Sequence of chain 1.A:
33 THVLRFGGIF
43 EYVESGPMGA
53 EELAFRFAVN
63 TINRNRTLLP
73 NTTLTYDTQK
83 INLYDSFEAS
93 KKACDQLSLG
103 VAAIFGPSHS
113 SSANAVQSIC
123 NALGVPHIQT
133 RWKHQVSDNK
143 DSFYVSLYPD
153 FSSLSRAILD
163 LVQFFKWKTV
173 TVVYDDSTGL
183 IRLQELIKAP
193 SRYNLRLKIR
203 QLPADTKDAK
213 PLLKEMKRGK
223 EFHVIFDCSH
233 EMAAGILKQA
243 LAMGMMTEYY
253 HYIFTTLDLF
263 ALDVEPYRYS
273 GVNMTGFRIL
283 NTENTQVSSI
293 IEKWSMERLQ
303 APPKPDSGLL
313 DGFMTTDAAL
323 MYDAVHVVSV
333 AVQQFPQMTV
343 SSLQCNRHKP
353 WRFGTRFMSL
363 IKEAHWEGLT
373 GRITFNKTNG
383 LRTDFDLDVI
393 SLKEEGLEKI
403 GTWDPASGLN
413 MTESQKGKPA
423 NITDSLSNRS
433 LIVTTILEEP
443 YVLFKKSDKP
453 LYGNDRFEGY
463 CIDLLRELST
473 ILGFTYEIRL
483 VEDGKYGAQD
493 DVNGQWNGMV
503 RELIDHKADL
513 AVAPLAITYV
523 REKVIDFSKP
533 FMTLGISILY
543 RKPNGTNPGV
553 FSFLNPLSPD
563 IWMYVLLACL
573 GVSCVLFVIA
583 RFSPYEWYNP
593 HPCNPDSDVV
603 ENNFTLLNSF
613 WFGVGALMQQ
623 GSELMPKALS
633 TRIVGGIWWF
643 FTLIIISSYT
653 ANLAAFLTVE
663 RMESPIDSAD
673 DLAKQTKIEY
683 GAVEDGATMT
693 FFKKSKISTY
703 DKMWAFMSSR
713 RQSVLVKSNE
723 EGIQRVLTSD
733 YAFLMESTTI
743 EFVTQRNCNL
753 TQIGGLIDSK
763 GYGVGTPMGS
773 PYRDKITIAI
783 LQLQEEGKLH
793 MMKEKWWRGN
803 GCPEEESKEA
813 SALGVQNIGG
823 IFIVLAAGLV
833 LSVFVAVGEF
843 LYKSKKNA

Binding-site contacts:
Ligand atom FAC contacts residue GLY763 of chain 1.D at 3.3 Å.
Ligand atom CAI contacts residue GLN786 of chain 1.A at 3.9 Å.
Ligand atom CAN contacts residue SER761 of chain 1.D at 3.8 Å.
Ligand atom FAC contacts residue MET534 of chain 1.D at 3.5 Å.
Ligand atom CAG contacts residue GLN786 of chain 1.A at 3.1 Å.
Ligand atom CAN contacts residue PRO532 of chain 1.A at 3.6 Å (hydrophobic).
Ligand atom FAC contacts residue PRO532 of chain 1.D at 4.0 Å.
Ligand atom CAD contacts residue LYS762 of chain 1.D at 3.5 Å.
Ligand atom FAC contacts residue LYS762 of chain 1.D at 3.0 Å.
Ligand atom CAN contacts residue GLN786 of chain 1.A at 3.2 Å.
Ligand atom NAJ contacts residue PRO532 of chain 1.A at 3.0 Å (h-bond).
Ligand atom OAB contacts residue LYS531 of chain 1.A at 3.2 Å.
Ligand atom CAM contacts residue LYS762 of chain 1.D at 4.1 Å.
Ligand atom CAF contacts residue LYS762 of chain 1.D at 3.5 Å.
Ligand atom CAL contacts residue SER761 of chain 1.D at 3.4 Å.
Ligand atom CAE contacts residue SER761 of chain 1.D at 3.1 Å.
Ligand atom OAA contacts residue LEU783 of chain 1.A at 3.4 Å.
Ligand atom CAH contacts residue LEU791 of chain 1.A at 3.9 Å (hydrophobic).
Ligand atom CAD contacts residue SER761 of chain 1.D at 3.4 Å.
Ligand atom CAH contacts residue PHE533 of chain 1.A at 3.4 Å (hydrophobic).
Ligand atom CAE contacts residue THR535 of chain 1.A at 3.6 Å.
Ligand atom CAF contacts residue GLY763 of chain 1.D at 3.4 Å.
Ligand atom CAG contacts residue SER761 of chain 1.D at 3.9 Å.
Ligand atom CAL contacts residue PRO532 of chain 1.A at 4.0 Å (hydrophobic).
Ligand atom OAA contacts residue ILE519 of chain 1.D at 3.6 Å.
Ligand atom OAB contacts residue ILE519 of chain 1.D at 3.9 Å.
Ligand atom CAH contacts residue GLN786 of chain 1.A at 3.3 Å.
Ligand atom CAK contacts residue GLY763 of chain 1.D at 3.6 Å.
Ligand atom NAO contacts residue GLN786 of chain 1.A at 3.8 Å.
Ligand atom CAH contacts residue PRO532 of chain 1.A at 3.6 Å (hydrophobic).
Ligand atom CAK contacts residue LYS762 of chain 1.D at 3.2 Å.
Ligand atom OAB contacts residue PRO532 of chain 1.D at 3.4 Å.
Ligand atom NAO contacts residue PRO532 of chain 1.A at 3.5 Å (h-bond).
Ligand atom CAI contacts residue PRO532 of chain 1.A at 3.3 Å (hydrophobic).
Ligand atom CAH contacts residue MET534 of chain 1.A at 3.9 Å (hydrophobic).
Ligand atom CAD contacts residue THR535 of chain 1.A at 3.6 Å.
Ligand atom NAO contacts residue SER761 of chain 1.D at 3.5 Å (h-bond).
Ligand atom CAE contacts residue LYS762 of chain 1.D at 4.0 Å.
Ligand atom FAC contacts residue THR535 of chain 1.D at 3.5 Å.
Ligand atom CAF contacts residue PRO532 of chain 1.D at 3.7 Å (hydrophobic).

A small-molecule ligand and the protein it binds are described below.
Small molecule (SMILES): O=S1(=O)NCN(C2CC2)c2ccc(F)cc21

Sequence of chain 1.D:
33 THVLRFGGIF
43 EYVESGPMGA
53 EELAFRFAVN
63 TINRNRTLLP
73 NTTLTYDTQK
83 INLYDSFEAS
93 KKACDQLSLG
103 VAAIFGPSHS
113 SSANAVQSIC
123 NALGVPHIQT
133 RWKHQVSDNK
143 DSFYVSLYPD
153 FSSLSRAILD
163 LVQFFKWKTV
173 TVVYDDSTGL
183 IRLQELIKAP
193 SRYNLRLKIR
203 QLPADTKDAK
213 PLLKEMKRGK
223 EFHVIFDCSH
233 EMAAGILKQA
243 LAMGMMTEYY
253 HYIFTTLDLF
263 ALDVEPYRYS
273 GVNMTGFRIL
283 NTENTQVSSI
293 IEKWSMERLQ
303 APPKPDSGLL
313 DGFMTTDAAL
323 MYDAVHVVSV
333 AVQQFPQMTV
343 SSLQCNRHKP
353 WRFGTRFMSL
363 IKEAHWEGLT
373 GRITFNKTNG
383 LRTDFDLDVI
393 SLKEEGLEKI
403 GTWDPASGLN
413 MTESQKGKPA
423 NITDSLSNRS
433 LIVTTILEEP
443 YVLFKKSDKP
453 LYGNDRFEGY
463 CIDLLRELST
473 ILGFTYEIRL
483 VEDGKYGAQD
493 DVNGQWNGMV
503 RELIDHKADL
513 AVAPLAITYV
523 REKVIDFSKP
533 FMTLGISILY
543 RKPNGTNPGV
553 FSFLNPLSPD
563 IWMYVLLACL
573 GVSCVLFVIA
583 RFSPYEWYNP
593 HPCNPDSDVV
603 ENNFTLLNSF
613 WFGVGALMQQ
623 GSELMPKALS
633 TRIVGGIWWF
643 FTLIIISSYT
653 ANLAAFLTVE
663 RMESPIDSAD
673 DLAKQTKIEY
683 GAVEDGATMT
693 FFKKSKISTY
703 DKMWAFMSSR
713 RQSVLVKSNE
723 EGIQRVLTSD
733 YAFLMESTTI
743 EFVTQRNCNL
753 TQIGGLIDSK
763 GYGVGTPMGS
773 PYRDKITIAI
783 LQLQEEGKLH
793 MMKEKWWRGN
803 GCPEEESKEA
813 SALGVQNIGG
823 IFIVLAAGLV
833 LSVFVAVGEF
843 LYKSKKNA